Binding-site contacts:
Ligand atom F2 contacts residue ALA145 of chain 4.A at 3.0 Å.
Ligand atom CM4 contacts residue ALA169 of chain 4.A at 3.5 Å (hydrophobic).
Ligand atom N3A contacts residue ILE182 of chain 4.A at 3.0 Å.
Ligand atom CM6 contacts residue MET187 of chain 4.A at 3.8 Å (hydrophobic).
Ligand atom C3B contacts residue ILE119 of chain 4.A at 3.5 Å (hydrophobic).
Ligand atom O1A contacts residue LEU220 of chain 4.A at 3.4 Å.
Ligand atom C3A contacts residue ILE182 of chain 4.A at 3.2 Å (hydrophobic).
Ligand atom CM4 contacts residue ILE182 of chain 4.A at 3.6 Å (hydrophobic).
Ligand atom CM2 contacts residue TRP93 of chain 4.A at 3.9 Å (hydrophobic).
Ligand atom F2 contacts residue PHE147 of chain 4.A at 3.2 Å.
Ligand atom CM4 contacts residue ALA145 of chain 4.A at 3.5 Å (hydrophobic).
Ligand atom F3 contacts residue ILE182 of chain 4.A at 3.2 Å.
Ligand atom CM2 contacts residue ILE119 of chain 4.A at 3.5 Å (hydrophobic).
Ligand atom F1 contacts residue VAL171 of chain 4.A at 3.0 Å.
Ligand atom F1 contacts residue ALA145 of chain 4.A at 3.0 Å.
Ligand atom C5B contacts residue ILE184 of chain 4.A at 3.4 Å (hydrophobic).
Ligand atom CM6 contacts residue ILE184 of chain 4.A at 3.5 Å (hydrophobic).
Ligand atom N3A contacts residue PHE147 of chain 4.A at 3.6 Å.
Ligand atom F3 contacts residue ALA24 of chain 4.B at 3.9 Å.
Ligand atom F3 contacts residue LEU14 of chain 5.B at 3.9 Å.
Ligand atom O1A contacts residue ALA145 of chain 4.A at 3.8 Å.
Ligand atom C1B contacts residue ILE95 of chain 4.A at 3.5 Å (hydrophobic).
Ligand atom F3 contacts residue ALA169 of chain 4.A at 3.7 Å.
Ligand atom CM6 contacts residue ILE217 of chain 4.A at 3.4 Å (hydrophobic).
Ligand atom C6B contacts residue ILE95 of chain 4.A at 3.6 Å (hydrophobic).
Ligand atom O1A contacts residue ILE182 of chain 4.A at 3.9 Å.
Ligand atom C2A contacts residue LEU220 of chain 4.A at 3.8 Å (hydrophobic).
Ligand atom C4 contacts residue PHE115 of chain 4.A at 3.3 Å (hydrophobic).
Ligand atom N1A contacts residue LEU220 of chain 4.A at 3.0 Å.
Ligand atom O1B contacts residue ILE95 of chain 4.A at 3.0 Å.
Ligand atom F2 contacts residue MET146 of chain 4.A at 3.7 Å.
Ligand atom C2B contacts residue ILE119 of chain 4.A at 3.5 Å (hydrophobic).
Ligand atom F1 contacts residue SER170 of chain 4.A at 3.7 Å.
Ligand atom F2 contacts residue SER170 of chain 4.A at 3.5 Å.
Ligand atom C2A contacts residue ILE182 of chain 4.A at 3.6 Å (hydrophobic).
Ligand atom F2 contacts residue ALA169 of chain 4.A at 2.2 Å.
Ligand atom CM3 contacts residue THR97 of chain 4.A at 3.9 Å.
Ligand atom C6B contacts residue ILE184 of chain 4.A at 3.7 Å (hydrophobic).
Ligand atom N3A contacts residue ILE184 of chain 4.A at 3.9 Å.
Ligand atom O1 contacts residue ILE217 of chain 4.A at 3.2 Å.

Sequence of chain 5.B:
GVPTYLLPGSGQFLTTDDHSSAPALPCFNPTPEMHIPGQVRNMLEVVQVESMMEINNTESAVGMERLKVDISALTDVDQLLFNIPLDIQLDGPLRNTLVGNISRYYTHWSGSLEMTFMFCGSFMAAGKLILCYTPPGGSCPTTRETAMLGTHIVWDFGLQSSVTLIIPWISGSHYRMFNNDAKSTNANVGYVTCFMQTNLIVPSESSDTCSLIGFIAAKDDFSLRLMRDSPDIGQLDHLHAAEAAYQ

Sequence of chain 4.A:
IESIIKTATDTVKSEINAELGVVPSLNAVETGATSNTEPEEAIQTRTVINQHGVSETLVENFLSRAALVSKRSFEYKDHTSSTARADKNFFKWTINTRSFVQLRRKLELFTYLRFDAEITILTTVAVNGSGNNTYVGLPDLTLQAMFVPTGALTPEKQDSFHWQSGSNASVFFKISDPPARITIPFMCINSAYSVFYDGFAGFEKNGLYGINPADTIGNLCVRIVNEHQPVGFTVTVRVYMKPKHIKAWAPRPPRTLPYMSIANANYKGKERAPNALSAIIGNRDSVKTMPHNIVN

Sequence of chain 4.B:
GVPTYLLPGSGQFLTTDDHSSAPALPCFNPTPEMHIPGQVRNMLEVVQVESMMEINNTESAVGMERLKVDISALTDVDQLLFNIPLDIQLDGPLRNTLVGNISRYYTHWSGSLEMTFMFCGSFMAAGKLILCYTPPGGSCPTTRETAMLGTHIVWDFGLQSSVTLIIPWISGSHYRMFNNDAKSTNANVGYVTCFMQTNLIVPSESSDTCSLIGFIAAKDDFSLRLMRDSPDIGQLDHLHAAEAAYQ

The protein below binds the small molecule below.
Small molecule (SMILES): Cc1cc(CCCOc2c(C)cc(-c3noc(C(F)(F)F)n3)cc2C)on1